Sequence of chain 1.C:
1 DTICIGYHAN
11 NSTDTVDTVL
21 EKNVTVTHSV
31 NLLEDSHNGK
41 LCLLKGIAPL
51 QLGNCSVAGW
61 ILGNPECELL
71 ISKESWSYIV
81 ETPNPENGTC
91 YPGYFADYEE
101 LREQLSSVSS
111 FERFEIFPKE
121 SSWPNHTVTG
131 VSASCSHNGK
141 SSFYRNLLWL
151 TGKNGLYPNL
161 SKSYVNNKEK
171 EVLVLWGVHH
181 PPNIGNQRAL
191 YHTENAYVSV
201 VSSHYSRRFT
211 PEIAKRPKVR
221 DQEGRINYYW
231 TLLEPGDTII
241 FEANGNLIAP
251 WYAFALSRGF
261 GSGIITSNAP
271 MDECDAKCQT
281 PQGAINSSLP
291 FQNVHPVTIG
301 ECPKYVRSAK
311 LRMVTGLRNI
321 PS

A protein and the small-molecule ligand that binds it are described below.
Small molecule (SMILES): CC(=O)N[C@@H]1[C@@H](O)[C@H](O)[C@@H](CO)O[C@H]1O

Binding-site contacts:
Ligand atom N2 contacts residue ASN125 of chain 1.C at 2.9 Å (h-bond).
Ligand atom O5 contacts residue ASN125 of chain 1.C at 2.4 Å (h-bond).
Ligand atom C5 contacts residue ASN125 of chain 1.C at 3.8 Å.
Ligand atom C1 contacts residue ASN125 of chain 1.C at 1.5 Å.
Ligand atom C4 contacts residue ASN125 of chain 1.C at 4.4 Å.
Ligand atom C7 contacts residue ASN125 of chain 1.C at 4.0 Å.
Ligand atom C3 contacts residue ASN125 of chain 1.C at 3.9 Å.
Ligand atom C8 contacts residue ASN125 of chain 1.C at 4.4 Å.
Ligand atom C8 contacts residue PRO124 of chain 1.C at 3.7 Å (hydrophobic).
Ligand atom C2 contacts residue ASN125 of chain 1.C at 2.5 Å.